Binding-site contacts:
Ligand atom N2 contacts residue ASN108 of chain 1.B at 2.9 Å (h-bond).
Ligand atom N2 contacts residue PHE118 of chain 1.B at 3.4 Å.
Ligand atom C3 contacts residue PHE118 of chain 1.B at 3.9 Å (hydrophobic).
Ligand atom C1 contacts residue PHE118 of chain 1.B at 3.9 Å (hydrophobic).
Ligand atom O7 contacts residue ASN148 of chain 1.B at 4.5 Å.
Ligand atom O7 contacts residue ASN108 of chain 1.B at 3.7 Å.
Ligand atom C4 contacts residue ASN108 of chain 1.B at 4.2 Å.
Ligand atom O7 contacts residue CYS143 of chain 1.B at 3.9 Å.
Ligand atom C5 contacts residue PHE118 of chain 1.B at 4.5 Å (hydrophobic).
Ligand atom C2 contacts residue ASN108 of chain 1.B at 2.3 Å.
Ligand atom C8 contacts residue CYS143 of chain 1.B at 3.8 Å (hydrophobic).
Ligand atom N2 contacts residue ASN148 of chain 1.B at 4.5 Å.
Ligand atom O7 contacts residue TYR142 of chain 1.B at 3.4 Å (h-bond).
Ligand atom C2 contacts residue PHE118 of chain 1.B at 3.9 Å (hydrophobic).
Ligand atom C7 contacts residue ASN108 of chain 1.B at 3.5 Å.
Ligand atom O5 contacts residue ASN108 of chain 1.B at 2.4 Å (h-bond).
Ligand atom C7 contacts residue PHE118 of chain 1.B at 4.2 Å (hydrophobic).
Ligand atom C7 contacts residue ASN148 of chain 1.B at 4.1 Å.
Ligand atom C8 contacts residue PHE118 of chain 1.B at 3.5 Å (hydrophobic).
Ligand atom C1 contacts residue ASN108 of chain 1.B at 1.4 Å.
Ligand atom C8 contacts residue TYR142 of chain 1.B at 4.4 Å (hydrophobic).
Ligand atom O3 contacts residue ASN148 of chain 1.B at 4.2 Å.
Ligand atom C8 contacts residue ASN148 of chain 1.B at 3.8 Å.
Ligand atom C8 contacts residue GLY107 of chain 1.B at 4.2 Å.
Ligand atom C5 contacts residue ASN108 of chain 1.B at 3.7 Å.
Ligand atom C3 contacts residue ASN108 of chain 1.B at 3.7 Å.
Ligand atom C7 contacts residue TYR142 of chain 1.B at 4.1 Å (hydrophobic).
Ligand atom C8 contacts residue VAL106 of chain 1.B at 4.5 Å (hydrophobic).

The small molecule below binds the protein below.
Small molecule (SMILES): CC(=O)N[C@@H]1[C@@H](O)[C@H](O)[C@@H](CO)O[C@H]1O

Sequence of chain 1.B:
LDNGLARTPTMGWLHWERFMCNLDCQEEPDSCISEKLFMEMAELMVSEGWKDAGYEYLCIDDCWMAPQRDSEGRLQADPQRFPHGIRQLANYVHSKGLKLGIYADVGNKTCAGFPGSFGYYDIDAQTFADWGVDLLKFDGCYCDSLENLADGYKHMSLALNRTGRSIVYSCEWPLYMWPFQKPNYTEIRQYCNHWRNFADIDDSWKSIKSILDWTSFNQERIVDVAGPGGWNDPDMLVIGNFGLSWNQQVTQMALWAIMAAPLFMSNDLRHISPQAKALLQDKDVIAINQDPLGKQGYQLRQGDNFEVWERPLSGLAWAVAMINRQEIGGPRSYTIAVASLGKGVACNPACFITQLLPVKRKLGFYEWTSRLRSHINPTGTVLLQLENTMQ